Sequence of chain 1.A:
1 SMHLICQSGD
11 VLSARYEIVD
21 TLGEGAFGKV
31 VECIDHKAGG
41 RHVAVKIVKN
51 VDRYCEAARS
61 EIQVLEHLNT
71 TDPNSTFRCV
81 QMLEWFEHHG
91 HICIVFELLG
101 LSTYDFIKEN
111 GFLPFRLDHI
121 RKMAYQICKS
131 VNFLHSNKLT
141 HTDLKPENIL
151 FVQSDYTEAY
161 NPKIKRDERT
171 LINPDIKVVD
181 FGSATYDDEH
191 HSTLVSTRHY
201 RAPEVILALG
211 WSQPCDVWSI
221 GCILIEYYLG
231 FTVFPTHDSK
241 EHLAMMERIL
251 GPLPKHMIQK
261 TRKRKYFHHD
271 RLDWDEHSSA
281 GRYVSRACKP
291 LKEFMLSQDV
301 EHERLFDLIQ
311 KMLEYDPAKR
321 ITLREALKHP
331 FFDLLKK

Binding-site contacts:
Ligand atom N3 contacts residue LEU150 of chain 1.A at 3.6 Å.
Ligand atom C8 contacts residue GLU147 of chain 1.A at 3.6 Å.
Ligand atom O3 contacts residue ASP180 of chain 1.A at 3.4 Å.
Ligand atom O contacts residue ASP180 of chain 1.A at 3.1 Å (salt-bridge).
Ligand atom O3 contacts residue LYS46 of chain 1.A at 2.8 Å (salt-bridge).
Ligand atom O1 contacts residue VAL30 of chain 1.A at 3.9 Å.
Ligand atom C15 contacts residue LEU22 of chain 1.A at 3.8 Å (hydrophobic).
Ligand atom N2 contacts residue LEU99 of chain 1.A at 3.0 Å (h-bond).
Ligand atom N1 contacts residue LEU150 of chain 1.A at 3.6 Å.
Ligand atom C contacts residue GLU61 of chain 1.A at 3.5 Å.
Ligand atom C8 contacts residue VAL179 of chain 1.A at 3.9 Å (hydrophobic).
Ligand atom N2 contacts residue LEU98 of chain 1.A at 3.9 Å.
Ligand atom C11 contacts residue LEU22 of chain 1.A at 3.8 Å (hydrophobic).
Ligand atom C7 contacts residue VAL179 of chain 1.A at 3.8 Å (hydrophobic).
Ligand atom N contacts residue LEU22 of chain 1.A at 3.6 Å (h-bond).
Ligand atom O contacts residue LYS46 of chain 1.A at 3.9 Å.
Ligand atom C15 contacts residue GLY100 of chain 1.A at 3.4 Å.
Ligand atom C9 contacts residue GLU147 of chain 1.A at 3.9 Å.
Ligand atom C16 contacts residue GLY100 of chain 1.A at 3.5 Å.
Ligand atom C6 contacts residue VAL179 of chain 1.A at 3.9 Å (hydrophobic).
Ligand atom O contacts residue GLU61 of chain 1.A at 2.6 Å (salt-bridge).
Ligand atom C3 contacts residue PHE96 of chain 1.A at 3.7 Å (hydrophobic).
Ligand atom C14 contacts residue LEU150 of chain 1.A at 3.8 Å (hydrophobic).
Ligand atom O3 contacts residue GLU61 of chain 1.A at 3.8 Å.
Ligand atom C14 contacts residue GLU97 of chain 1.A at 3.5 Å.
Ligand atom C13 contacts residue LEU150 of chain 1.A at 3.5 Å (hydrophobic).
Ligand atom O contacts residue PHE96 of chain 1.A at 3.2 Å.
Ligand atom C contacts residue ASP180 of chain 1.A at 3.5 Å.
Ligand atom C7 contacts residue ASN148 of chain 1.A at 3.6 Å.
Ligand atom N2 contacts residue GLU97 of chain 1.A at 3.8 Å.
Ligand atom N2 contacts residue ALA44 of chain 1.A at 3.7 Å.
Ligand atom C12 contacts residue LEU150 of chain 1.A at 3.4 Å (hydrophobic).
Ligand atom C13 contacts residue ALA44 of chain 1.A at 3.9 Å (hydrophobic).
Ligand atom C1 contacts residue VAL179 of chain 1.A at 3.8 Å (hydrophobic).
Ligand atom C contacts residue LYS46 of chain 1.A at 3.6 Å.
Ligand atom C15 contacts residue LEU99 of chain 1.A at 3.3 Å (hydrophobic).
Ligand atom C14 contacts residue ALA44 of chain 1.A at 3.4 Å (hydrophobic).
Ligand atom N3 contacts residue LEU22 of chain 1.A at 3.9 Å.
Ligand atom C2 contacts residue PHE96 of chain 1.A at 3.4 Å (hydrophobic).
Ligand atom C10 contacts residue LEU22 of chain 1.A at 3.7 Å (hydrophobic).

A small-molecule ligand and the protein it binds are described below.
Small molecule (SMILES): O=C(O)c1ccc2cc1OCCOCCNc1ccn3ncc-2c3n1